Sequence of chain 1.A:
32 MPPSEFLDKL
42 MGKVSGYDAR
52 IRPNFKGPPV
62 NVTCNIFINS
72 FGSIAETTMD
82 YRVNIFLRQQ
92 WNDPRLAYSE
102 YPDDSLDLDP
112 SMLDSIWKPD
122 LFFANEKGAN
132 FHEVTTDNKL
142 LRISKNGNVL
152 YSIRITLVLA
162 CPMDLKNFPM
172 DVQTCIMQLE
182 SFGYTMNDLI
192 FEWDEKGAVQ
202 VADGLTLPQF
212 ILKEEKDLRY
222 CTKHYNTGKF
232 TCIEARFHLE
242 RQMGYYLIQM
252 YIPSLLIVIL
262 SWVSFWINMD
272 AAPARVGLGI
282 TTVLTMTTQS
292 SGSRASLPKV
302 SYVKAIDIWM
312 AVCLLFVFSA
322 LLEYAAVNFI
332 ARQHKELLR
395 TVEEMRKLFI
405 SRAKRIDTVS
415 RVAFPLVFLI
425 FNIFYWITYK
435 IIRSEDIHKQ

Binding-site contacts:
Ligand atom OXT contacts residue SER153 of chain 1.B at 2.3 Å (h-bond).
Ligand atom CA contacts residue PHE87 of chain 1.B at 3.9 Å (hydrophobic).
Ligand atom C contacts residue SER153 of chain 1.B at 3.5 Å.
Ligand atom OXT contacts residue PHE87 of chain 1.B at 3.3 Å.
Ligand atom N contacts residue PHE87 of chain 1.B at 4.3 Å.
Ligand atom OXT contacts residue ARG89 of chain 1.B at 4.1 Å.
Ligand atom CA contacts residue PHE231 of chain 1.A at 3.7 Å (hydrophobic).
Ligand atom N contacts residue LEU141 of chain 1.B at 4.3 Å.
Ligand atom O contacts residue SER153 of chain 1.B at 4.0 Å.
Ligand atom OXT contacts residue LEU141 of chain 1.B at 4.4 Å.
Ligand atom C contacts residue ARG89 of chain 1.B at 4.1 Å.
Ligand atom OXT contacts residue PHE183 of chain 1.A at 3.8 Å.
Ligand atom C contacts residue PHE87 of chain 1.B at 3.6 Å (hydrophobic).
Ligand atom N contacts residue SER153 of chain 1.B at 4.4 Å.
Ligand atom N contacts residue PHE183 of chain 1.A at 2.5 Å (h-bond).
Ligand atom O contacts residue PHE87 of chain 1.B at 4.0 Å.
Ligand atom C contacts residue THR228 of chain 1.A at 3.8 Å.
Ligand atom CA contacts residue PHE183 of chain 1.A at 3.7 Å (hydrophobic).
Ligand atom O contacts residue THR228 of chain 1.A at 3.0 Å (h-bond).
Ligand atom N contacts residue PHE231 of chain 1.A at 4.0 Å.
Ligand atom CA contacts residue TYR226 of chain 1.A at 4.3 Å (hydrophobic).
Ligand atom CA contacts residue THR228 of chain 1.A at 4.1 Å.
Ligand atom O contacts residue ARG89 of chain 1.B at 3.1 Å (salt-bridge).

The small molecule below binds the protein below.
Small molecule (SMILES): NCC(=O)O

Sequence of chain 1.B:
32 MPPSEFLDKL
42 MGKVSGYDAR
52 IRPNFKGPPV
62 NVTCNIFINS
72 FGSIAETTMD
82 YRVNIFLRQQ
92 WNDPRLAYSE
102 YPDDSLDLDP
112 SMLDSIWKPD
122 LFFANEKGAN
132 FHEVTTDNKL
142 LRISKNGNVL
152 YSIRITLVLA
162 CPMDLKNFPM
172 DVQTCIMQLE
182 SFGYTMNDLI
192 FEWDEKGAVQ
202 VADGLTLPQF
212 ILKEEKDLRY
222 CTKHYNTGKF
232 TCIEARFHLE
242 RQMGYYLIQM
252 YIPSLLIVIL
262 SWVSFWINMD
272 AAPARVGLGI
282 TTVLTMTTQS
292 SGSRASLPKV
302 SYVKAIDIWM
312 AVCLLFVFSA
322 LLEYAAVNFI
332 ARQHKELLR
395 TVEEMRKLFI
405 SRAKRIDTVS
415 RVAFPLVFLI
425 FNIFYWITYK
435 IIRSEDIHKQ